Sequence of chain 1.A:
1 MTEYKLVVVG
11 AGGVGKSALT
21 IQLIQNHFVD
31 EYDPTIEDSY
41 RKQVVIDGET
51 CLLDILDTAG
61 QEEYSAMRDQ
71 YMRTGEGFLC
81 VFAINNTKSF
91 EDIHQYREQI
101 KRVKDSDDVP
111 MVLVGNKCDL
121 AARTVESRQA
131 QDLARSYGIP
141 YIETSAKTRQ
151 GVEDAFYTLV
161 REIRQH

Binding-site contacts:
Ligand atom O6 contacts residue ASN116 of chain 1.A at 3.4 Å (h-bond).
Ligand atom O2G contacts residue THR35 of chain 1.A at 3.0 Å (h-bond).
Ligand atom N2 contacts residue ASP119 of chain 1.A at 3.0 Å (salt-bridge).
Ligand atom O2' contacts residue PHE28 of chain 1.A at 3.3 Å.
Ligand atom N7 contacts residue ASN116 of chain 1.A at 3.2 Å (h-bond).
Ligand atom O6 contacts residue SER145 of chain 1.A at 3.5 Å.
Ligand atom O1B contacts residue LYS16 of chain 1.A at 2.9 Å (salt-bridge).
Ligand atom N3B contacts residue GLY13 of chain 1.A at 3.1 Å (h-bond).
Ligand atom O2B contacts residue SER17 of chain 1.A at 2.9 Å (h-bond).
Ligand atom C2' contacts residue VAL29 of chain 1.A at 3.6 Å (hydrophobic).
Ligand atom O3G contacts residue LYS16 of chain 1.A at 2.7 Å (salt-bridge).
Ligand atom O4' contacts residue LYS117 of chain 1.A at 3.2 Å (salt-bridge).
Ligand atom O3G contacts residue GLY60 of chain 1.A at 3.0 Å (h-bond).
Ligand atom O6 contacts residue ALA146 of chain 1.A at 2.8 Å (h-bond).
Ligand atom O3G contacts residue GLY12 of chain 1.A at 3.6 Å.
Ligand atom O1B contacts residue GLY15 of chain 1.A at 3.1 Å (h-bond).
Ligand atom O1A contacts residue ALA18 of chain 1.A at 2.8 Å (h-bond).
Ligand atom O1B contacts residue GLY13 of chain 1.A at 3.6 Å (h-bond).
Ligand atom O2B contacts residue MG1 of chain 1.B at 2.2 Å.
Ligand atom O3' contacts residue ASP30 of chain 1.A at 3.2 Å (salt-bridge).
Ligand atom N3B contacts residue MG1 of chain 1.B at 3.5 Å.
Ligand atom O1A contacts residue SER17 of chain 1.A at 3.4 Å.
Ligand atom O2' contacts residue VAL29 of chain 1.A at 2.7 Å (h-bond).
Ligand atom O6 contacts residue LYS147 of chain 1.A at 3.5 Å (salt-bridge).
Ligand atom C8 contacts residue GLY15 of chain 1.A at 3.5 Å.
Ligand atom O2' contacts residue ASP30 of chain 1.A at 3.3 Å.
Ligand atom O1G contacts residue PRO34 of chain 1.A at 3.6 Å.
Ligand atom O6 contacts residue ASP119 of chain 1.A at 3.5 Å (salt-bridge).
Ligand atom O2G contacts residue MG1 of chain 1.B at 2.2 Å.
Ligand atom O1B contacts residue VAL14 of chain 1.A at 3.3 Å (h-bond).
Ligand atom C5' contacts residue GLY13 of chain 1.A at 3.7 Å.
Ligand atom O2B contacts residue LYS16 of chain 1.A at 3.5 Å (salt-bridge).
Ligand atom C8 contacts residue ALA18 of chain 1.A at 3.5 Å (hydrophobic).
Ligand atom N7 contacts residue ALA18 of chain 1.A at 3.6 Å.
Ligand atom O3A contacts residue GLY15 of chain 1.A at 3.2 Å (h-bond).
Ligand atom PB contacts residue MG1 of chain 1.B at 3.2 Å.
Ligand atom PG contacts residue MG1 of chain 1.B at 3.2 Å.
Ligand atom N1 contacts residue ASP119 of chain 1.A at 2.9 Å (salt-bridge).
Ligand atom O1A contacts residue GLY15 of chain 1.A at 3.5 Å.
Ligand atom O6 contacts residue LYS117 of chain 1.A at 3.4 Å.

This small molecule binds to this protein.
Small molecule (SMILES): Nc1nc2c(ncn2[C@@H]2O[C@H](CO[P](=O)(O)O[P](=O)(O)NP(=O)(O)O)[C@@H](O)[C@H]2O)c(=O)[nH]1